Binding-site contacts:
Ligand atom N2 contacts residue ASN117 of chain 1.B at 2.7 Å (h-bond).
Ligand atom C5 contacts residue ASN117 of chain 1.B at 3.2 Å.
Ligand atom C6 contacts residue ASN117 of chain 1.B at 3.0 Å.
Ligand atom C7 contacts residue ASN117 of chain 1.B at 3.6 Å.
Ligand atom C3 contacts residue ASN117 of chain 1.B at 3.5 Å.
Ligand atom C8 contacts residue ASN117 of chain 1.B at 4.1 Å.
Ligand atom C4 contacts residue ASN117 of chain 1.B at 3.9 Å.
Ligand atom C2 contacts residue ASN117 of chain 1.B at 2.1 Å.
Ligand atom C1 contacts residue ASN117 of chain 1.B at 1.5 Å.
Ligand atom O5 contacts residue ASN117 of chain 1.B at 2.4 Å (h-bond).
Ligand atom O6 contacts residue ASN117 of chain 1.B at 2.2 Å (h-bond).

A small-molecule ligand and the protein it binds are described below.
Small molecule (SMILES): CC(=O)N[C@H]1[C@H](O[C@H]2[C@H](O)[C@@H](NC(C)=O)CO[C@@H]2CO)O[C@H](CO)[C@@H](O)[C@@H]1O

Sequence of chain 1.B:
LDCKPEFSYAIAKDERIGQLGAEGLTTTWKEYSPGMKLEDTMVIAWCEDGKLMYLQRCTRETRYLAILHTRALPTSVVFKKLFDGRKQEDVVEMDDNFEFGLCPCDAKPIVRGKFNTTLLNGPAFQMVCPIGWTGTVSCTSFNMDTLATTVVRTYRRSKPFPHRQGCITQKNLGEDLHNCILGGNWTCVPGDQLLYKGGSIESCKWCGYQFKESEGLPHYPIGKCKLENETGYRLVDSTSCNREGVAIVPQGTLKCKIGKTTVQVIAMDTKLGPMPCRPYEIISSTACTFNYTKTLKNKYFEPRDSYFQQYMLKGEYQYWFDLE